A small-molecule ligand and the protein it binds are described below.
Small molecule (SMILES): C=CC(C)(C)OC[C@H]1O[C@H](O[C@@H]2C3=C([C@H](C)COC(C)=O)C[C@H](O)[C@]3(C)/C=C3/[C@@H](COC)CC[C@H]3[C@@H](C)[C@H]2O)[C@H](O)[C@@H](OC(C)=O)[C@@H]1O

Sequence of chain 2.B:
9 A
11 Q

Binding-site contacts:
Ligand atom C7 contacts residue SER50 of chain 2.A at 3.9 Å.
Ligand atom C48 contacts residue VAL51 of chain 2.A at 3.3 Å (hydrophobic).
Ligand atom C25 contacts residue GLN11 of chain 2.B at 3.8 Å.
Ligand atom O37 contacts residue LEU223 of chain 2.A at 3.5 Å.
Ligand atom C23 contacts residue PHE124 of chain 2.A at 3.9 Å (hydrophobic).
Ligand atom C38 contacts residue PHE124 of chain 2.A at 3.5 Å (hydrophobic).
Ligand atom C23 contacts residue ILE173 of chain 2.A at 3.8 Å (hydrophobic).
Ligand atom C38 contacts residue MET128 of chain 2.A at 3.4 Å (hydrophobic).
Ligand atom C7 contacts residue VAL51 of chain 2.A at 3.8 Å (hydrophobic).
Ligand atom C23 contacts residue ASN47 of chain 2.A at 3.8 Å.
Ligand atom C10 contacts residue GLN11 of chain 2.B at 3.2 Å.
Ligand atom O22 contacts residue ASN47 of chain 2.A at 3.4 Å (h-bond).
Ligand atom C48 contacts residue LEU48 of chain 2.A at 3.8 Å (hydrophobic).
Ligand atom O13 contacts residue VAL51 of chain 2.A at 3.7 Å.
Ligand atom C6 contacts residue GLN11 of chain 2.B at 3.9 Å.
Ligand atom O13 contacts residue GLN11 of chain 2.B at 3.5 Å (h-bond).
Ligand atom C18 contacts residue ASP220 of chain 2.A at 3.7 Å.
Ligand atom C26 contacts residue LYS127 of chain 2.A at 3.8 Å.
Ligand atom C7 contacts residue ASN47 of chain 2.A at 3.7 Å.
Ligand atom O16 contacts residue PRO172 of chain 2.A at 3.9 Å.
Ligand atom C45 contacts residue LEU48 of chain 2.A at 3.8 Å (hydrophobic).
Ligand atom C27 contacts residue PHE124 of chain 2.A at 3.7 Å (hydrophobic).
Ligand atom C31 contacts residue LEU223 of chain 2.A at 3.4 Å (hydrophobic).
Ligand atom C20 contacts residue LYS127 of chain 2.A at 3.6 Å.
Ligand atom O16 contacts residue ASP220 of chain 2.A at 2.9 Å (salt-bridge).
Ligand atom C36 contacts residue LEU223 of chain 2.A at 3.9 Å (hydrophobic).
Ligand atom O29 contacts residue ASP220 of chain 2.A at 2.9 Å (salt-bridge).
Ligand atom O32 contacts residue LYS127 of chain 2.A at 2.7 Å (salt-bridge).
Ligand atom O8 contacts residue ASP220 of chain 2.A at 3.9 Å.
Ligand atom C14 contacts residue ASN47 of chain 2.A at 3.5 Å.
Ligand atom C48 contacts residue ASN47 of chain 2.A at 3.7 Å.
Ligand atom O24 contacts residue ASP220 of chain 2.A at 3.6 Å.
Ligand atom C26 contacts residue GLN11 of chain 2.B at 3.6 Å.
Ligand atom C20 contacts residue GLN11 of chain 2.B at 3.5 Å.
Ligand atom C11 contacts residue ASP220 of chain 2.A at 3.6 Å.
Ligand atom C38 contacts residue LYS127 of chain 2.A at 3.6 Å.
Ligand atom C27 contacts residue LYS127 of chain 2.A at 3.6 Å.
Ligand atom O24 contacts residue LEU223 of chain 2.A at 3.6 Å.
Ligand atom C25 contacts residue PRO172 of chain 2.A at 3.5 Å (hydrophobic).
Ligand atom C9 contacts residue ASP220 of chain 2.A at 3.7 Å.

Sequence of chain 2.A:
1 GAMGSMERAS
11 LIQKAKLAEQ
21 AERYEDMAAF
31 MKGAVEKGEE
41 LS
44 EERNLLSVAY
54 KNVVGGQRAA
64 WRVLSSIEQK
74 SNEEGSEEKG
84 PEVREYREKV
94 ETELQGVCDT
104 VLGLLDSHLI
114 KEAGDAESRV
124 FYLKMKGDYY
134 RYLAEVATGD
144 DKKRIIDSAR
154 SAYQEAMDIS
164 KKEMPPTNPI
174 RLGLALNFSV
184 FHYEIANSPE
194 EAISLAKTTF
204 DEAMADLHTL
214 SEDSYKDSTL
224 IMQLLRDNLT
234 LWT